Sequence of chain 1.A:
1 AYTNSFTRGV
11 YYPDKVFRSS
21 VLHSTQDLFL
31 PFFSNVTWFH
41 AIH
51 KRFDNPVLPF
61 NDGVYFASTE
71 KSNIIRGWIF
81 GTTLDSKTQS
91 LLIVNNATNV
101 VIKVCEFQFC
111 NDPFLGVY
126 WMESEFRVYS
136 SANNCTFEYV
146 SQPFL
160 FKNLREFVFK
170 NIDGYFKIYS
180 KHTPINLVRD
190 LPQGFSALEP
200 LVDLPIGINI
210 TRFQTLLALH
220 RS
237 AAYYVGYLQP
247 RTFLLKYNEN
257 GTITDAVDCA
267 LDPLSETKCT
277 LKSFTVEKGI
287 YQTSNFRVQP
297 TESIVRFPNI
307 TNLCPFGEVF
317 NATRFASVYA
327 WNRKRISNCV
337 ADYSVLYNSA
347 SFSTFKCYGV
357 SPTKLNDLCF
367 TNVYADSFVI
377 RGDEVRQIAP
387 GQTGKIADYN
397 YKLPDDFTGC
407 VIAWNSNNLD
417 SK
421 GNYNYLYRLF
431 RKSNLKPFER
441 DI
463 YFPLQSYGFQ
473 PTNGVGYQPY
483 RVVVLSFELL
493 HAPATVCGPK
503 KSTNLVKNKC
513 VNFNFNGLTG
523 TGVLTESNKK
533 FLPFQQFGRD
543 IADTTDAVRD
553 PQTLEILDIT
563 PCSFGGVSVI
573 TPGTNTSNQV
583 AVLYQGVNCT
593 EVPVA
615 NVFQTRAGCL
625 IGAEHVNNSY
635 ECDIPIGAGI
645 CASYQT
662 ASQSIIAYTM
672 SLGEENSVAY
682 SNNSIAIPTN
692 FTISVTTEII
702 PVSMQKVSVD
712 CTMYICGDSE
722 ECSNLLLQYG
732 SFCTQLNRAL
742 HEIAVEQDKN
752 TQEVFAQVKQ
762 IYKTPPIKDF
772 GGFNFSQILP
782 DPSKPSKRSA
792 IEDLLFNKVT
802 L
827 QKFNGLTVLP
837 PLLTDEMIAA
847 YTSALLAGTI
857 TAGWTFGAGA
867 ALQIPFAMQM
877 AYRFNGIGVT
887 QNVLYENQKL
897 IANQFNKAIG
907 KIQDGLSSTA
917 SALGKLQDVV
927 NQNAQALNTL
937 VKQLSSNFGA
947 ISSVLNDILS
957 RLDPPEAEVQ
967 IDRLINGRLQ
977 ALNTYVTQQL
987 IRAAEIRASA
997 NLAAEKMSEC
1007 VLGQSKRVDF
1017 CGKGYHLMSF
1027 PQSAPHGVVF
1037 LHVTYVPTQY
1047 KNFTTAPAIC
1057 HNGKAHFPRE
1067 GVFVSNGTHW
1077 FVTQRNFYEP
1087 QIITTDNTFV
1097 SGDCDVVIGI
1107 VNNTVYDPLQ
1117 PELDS

Binding-site contacts:
Ligand atom C2 contacts residue ASN590 of chain 1.A at 2.6 Å.
Ligand atom C5 contacts residue ASN590 of chain 1.A at 3.6 Å.
Ligand atom C4 contacts residue ASN590 of chain 1.A at 4.3 Å.
Ligand atom O5 contacts residue ASN590 of chain 1.A at 2.4 Å (h-bond).
Ligand atom O7 contacts residue ASN590 of chain 1.A at 4.3 Å.
Ligand atom N2 contacts residue ASN590 of chain 1.A at 3.0 Å (h-bond).
Ligand atom C1 contacts residue ASN590 of chain 1.A at 1.5 Å.
Ligand atom C3 contacts residue ASN590 of chain 1.A at 3.9 Å.
Ligand atom C7 contacts residue ASN590 of chain 1.A at 4.0 Å.
Ligand atom O7 contacts residue GLY588 of chain 1.A at 4.2 Å.

A protein and the small-molecule ligand that binds it are described below.
Small molecule (SMILES): CC(=O)N[C@@H]1[C@@H](O)[C@H](O)[C@@H](CO)O[C@H]1O